Binding-site contacts:
Ligand atom C8 contacts residue PRO60 of chain 1.D at 3.7 Å (hydrophobic).
Ligand atom C3 contacts residue ASN62 of chain 1.D at 3.8 Å.
Ligand atom C4 contacts residue ASN62 of chain 1.D at 4.3 Å.
Ligand atom C8 contacts residue ASN55 of chain 1.D at 3.4 Å.
Ligand atom N2 contacts residue ASN62 of chain 1.D at 2.9 Å (h-bond).
Ligand atom C7 contacts residue PRO60 of chain 1.D at 3.8 Å (hydrophobic).
Ligand atom C5 contacts residue ASN62 of chain 1.D at 3.7 Å.
Ligand atom C3 contacts residue PRO59 of chain 1.D at 4.1 Å (hydrophobic).
Ligand atom N2 contacts residue PRO59 of chain 1.D at 3.8 Å.
Ligand atom C7 contacts residue PRO59 of chain 1.D at 4.5 Å (hydrophobic).
Ligand atom C7 contacts residue ASN62 of chain 1.D at 3.2 Å.
Ligand atom O5 contacts residue ASN62 of chain 1.D at 2.4 Å (h-bond).
Ligand atom O3 contacts residue PRO59 of chain 1.D at 3.9 Å.
Ligand atom N2 contacts residue PRO60 of chain 1.D at 3.4 Å (h-bond).
Ligand atom C2 contacts residue PRO60 of chain 1.D at 4.2 Å (hydrophobic).
Ligand atom C1 contacts residue PRO60 of chain 1.D at 4.0 Å (hydrophobic).
Ligand atom C1 contacts residue ASN62 of chain 1.D at 1.4 Å.
Ligand atom C8 contacts residue PRO59 of chain 1.D at 3.9 Å (hydrophobic).
Ligand atom C2 contacts residue ASN62 of chain 1.D at 2.5 Å.
Ligand atom C8 contacts residue ASN62 of chain 1.D at 4.3 Å.
Ligand atom O7 contacts residue ASN62 of chain 1.D at 3.1 Å (h-bond).

Sequence of chain 1.D:
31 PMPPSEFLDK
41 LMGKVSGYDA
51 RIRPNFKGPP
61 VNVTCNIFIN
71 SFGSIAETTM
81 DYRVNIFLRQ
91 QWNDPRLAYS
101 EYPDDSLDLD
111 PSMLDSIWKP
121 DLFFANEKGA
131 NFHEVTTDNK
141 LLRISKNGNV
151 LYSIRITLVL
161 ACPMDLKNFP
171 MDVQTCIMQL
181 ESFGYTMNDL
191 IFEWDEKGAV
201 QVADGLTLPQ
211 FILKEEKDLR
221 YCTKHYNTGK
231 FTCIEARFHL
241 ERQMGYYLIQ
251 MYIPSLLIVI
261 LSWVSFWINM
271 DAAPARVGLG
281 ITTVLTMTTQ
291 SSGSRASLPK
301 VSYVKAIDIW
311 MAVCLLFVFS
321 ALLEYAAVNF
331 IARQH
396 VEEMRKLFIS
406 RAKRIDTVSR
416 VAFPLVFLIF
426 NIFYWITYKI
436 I

A small-molecule ligand and the protein it binds are described below.
Small molecule (SMILES): CC(=O)N[C@H]1[C@H](O[C@H]2[C@H](O)[C@@H](NC(C)=O)CO[C@@H]2CO)O[C@H](CO)[C@@H](O[C@@H]2O[C@H](CO)[C@@H](O)[C@H](O)[C@@H]2O)[C@@H]1O